A protein and the small-molecule ligand that binds it are described below.
Small molecule (SMILES): CC(=O)N[C@H]1[C@H](O[C@H]2[C@H](O)[C@@H](NC(C)=O)CO[C@@H]2CO)O[C@H](CO)[C@@H](O[C@@H]2O[C@H](CO)[C@@H](O)[C@H](O)[C@@H]2O)[C@@H]1O

Binding-site contacts:
Ligand atom C3 contacts residue PRO53 of chain 1.C at 3.7 Å (hydrophobic).
Ligand atom C6 contacts residue HIS78 of chain 1.C at 3.7 Å.
Ligand atom O3 contacts residue PHE57 of chain 1.C at 4.0 Å.
Ligand atom C1 contacts residue SER77 of chain 1.C at 4.3 Å.
Ligand atom C8 contacts residue PHE54 of chain 1.C at 4.0 Å (hydrophobic).
Ligand atom O6 contacts residue PHE58 of chain 1.C at 3.9 Å.
Ligand atom C7 contacts residue ASN75 of chain 1.C at 3.3 Å.
Ligand atom O5 contacts residue PHE57 of chain 1.C at 3.9 Å.
Ligand atom O3 contacts residue PRO53 of chain 1.C at 4.3 Å.
Ligand atom C2 contacts residue PRO53 of chain 1.C at 3.9 Å (hydrophobic).
Ligand atom C5 contacts residue ASN75 of chain 1.C at 3.7 Å.
Ligand atom C3 contacts residue ASN75 of chain 1.C at 3.7 Å.
Ligand atom N2 contacts residue PRO53 of chain 1.C at 3.2 Å (h-bond).
Ligand atom O5 contacts residue ASN75 of chain 1.C at 2.4 Å (h-bond).
Ligand atom C4 contacts residue PHE57 of chain 1.C at 3.8 Å (hydrophobic).
Ligand atom C5 contacts residue PHE57 of chain 1.C at 4.0 Å (hydrophobic).
Ligand atom C1 contacts residue HIS78 of chain 1.C at 4.3 Å.
Ligand atom C7 contacts residue PRO53 of chain 1.C at 4.1 Å (hydrophobic).
Ligand atom C8 contacts residue ASN75 of chain 1.C at 4.3 Å.
Ligand atom O6 contacts residue SER77 of chain 1.C at 4.5 Å.
Ligand atom C6 contacts residue PHE57 of chain 1.C at 4.2 Å (hydrophobic).
Ligand atom O6 contacts residue HIS78 of chain 1.C at 2.6 Å (h-bond).
Ligand atom N2 contacts residue ASN75 of chain 1.C at 2.8 Å (h-bond).
Ligand atom C1 contacts residue PRO53 of chain 1.C at 4.3 Å (hydrophobic).
Ligand atom C1 contacts residue PHE57 of chain 1.C at 4.0 Å (hydrophobic).
Ligand atom C2 contacts residue ASN75 of chain 1.C at 2.3 Å.
Ligand atom C4 contacts residue ASN75 of chain 1.C at 4.2 Å.
Ligand atom C2 contacts residue PHE57 of chain 1.C at 3.9 Å (hydrophobic).
Ligand atom O5 contacts residue SER77 of chain 1.C at 4.3 Å.
Ligand atom O7 contacts residue ASN75 of chain 1.C at 3.6 Å.
Ligand atom C5 contacts residue HIS78 of chain 1.C at 4.1 Å.
Ligand atom C3 contacts residue PHE57 of chain 1.C at 4.2 Å (hydrophobic).
Ligand atom O5 contacts residue HIS78 of chain 1.C at 3.3 Å (h-bond).
Ligand atom C8 contacts residue PRO53 of chain 1.C at 3.9 Å (hydrophobic).
Ligand atom O6 contacts residue ASN75 of chain 1.C at 4.5 Å.
Ligand atom C1 contacts residue ASN75 of chain 1.C at 1.4 Å.

Sequence of chain 1.C:
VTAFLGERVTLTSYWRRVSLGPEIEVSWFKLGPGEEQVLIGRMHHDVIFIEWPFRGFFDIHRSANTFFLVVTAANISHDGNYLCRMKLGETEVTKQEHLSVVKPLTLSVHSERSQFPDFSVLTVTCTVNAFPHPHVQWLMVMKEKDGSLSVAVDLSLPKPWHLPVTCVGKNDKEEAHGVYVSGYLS